The small molecule below binds the protein below.
Small molecule (SMILES): CC[N+](CC)(CC)Cc1ccccc1

Sequence of chain 1.A:
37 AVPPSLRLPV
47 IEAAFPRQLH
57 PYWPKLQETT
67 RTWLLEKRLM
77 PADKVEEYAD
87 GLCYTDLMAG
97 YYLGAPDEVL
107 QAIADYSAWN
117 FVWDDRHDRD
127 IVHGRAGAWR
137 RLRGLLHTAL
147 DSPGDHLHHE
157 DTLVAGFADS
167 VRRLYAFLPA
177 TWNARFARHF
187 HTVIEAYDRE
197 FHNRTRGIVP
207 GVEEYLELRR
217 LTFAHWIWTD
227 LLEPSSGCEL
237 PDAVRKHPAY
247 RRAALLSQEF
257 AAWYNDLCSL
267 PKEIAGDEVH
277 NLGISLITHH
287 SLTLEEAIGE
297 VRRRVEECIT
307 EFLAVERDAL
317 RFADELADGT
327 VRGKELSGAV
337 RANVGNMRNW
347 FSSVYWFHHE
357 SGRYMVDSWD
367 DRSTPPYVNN

Binding-site contacts:
Ligand atom C1 contacts residue PHE219 of chain 1.A at 3.3 Å (hydrophobic).
Ligand atom C8 contacts residue PHE219 of chain 1.A at 4.3 Å (hydrophobic).
Ligand atom C6 contacts residue PHE219 of chain 1.A at 4.2 Å (hydrophobic).
Ligand atom C6 contacts residue LEU93 of chain 1.A at 4.2 Å (hydrophobic).
Ligand atom C2 contacts residue PHE353 of chain 1.A at 3.8 Å (hydrophobic).
Ligand atom C9 contacts residue TRP224 of chain 1.A at 4.3 Å (hydrophobic).
Ligand atom C5 contacts residue LEU93 of chain 1.A at 3.9 Å (hydrophobic).
Ligand atom C5 contacts residue VAL350 of chain 1.A at 3.6 Å (hydrophobic).
Ligand atom C2 contacts residue TYR360 of chain 1.A at 3.9 Å (hydrophobic).
Ligand atom C10 contacts residue PHE219 of chain 1.A at 3.8 Å (hydrophobic).
Ligand atom N contacts residue PHE219 of chain 1.A at 3.7 Å.
Ligand atom C2 contacts residue LEU93 of chain 1.A at 4.2 Å (hydrophobic).
Ligand atom C9 contacts residue POP1 of chain 1.E at 4.3 Å.
Ligand atom C3 contacts residue ASN261 of chain 1.A at 3.5 Å.
Ligand atom C7 contacts residue TRP224 of chain 1.A at 4.1 Å (hydrophobic).
Ligand atom C11 contacts residue ASN116 of chain 1.A at 3.1 Å.
Ligand atom C4 contacts residue PHE219 of chain 1.A at 3.2 Å (hydrophobic).
Ligand atom C10 contacts residue ASN116 of chain 1.A at 3.9 Å.
Ligand atom C7 contacts residue LEU93 of chain 1.A at 3.5 Å (hydrophobic).
Ligand atom C12 contacts residue PHE117 of chain 1.A at 4.3 Å (hydrophobic).
Ligand atom C12 contacts residue TYR193 of chain 1.A at 4.2 Å (hydrophobic).
Ligand atom C6 contacts residue TRP224 of chain 1.A at 4.2 Å (hydrophobic).
Ligand atom C12 contacts residue ASN116 of chain 1.A at 4.1 Å.
Ligand atom C5 contacts residue PHE219 of chain 1.A at 3.9 Å (hydrophobic).
Ligand atom C10 contacts residue TYR193 of chain 1.A at 4.2 Å (hydrophobic).
Ligand atom C9 contacts residue PHE219 of chain 1.A at 3.6 Å (hydrophobic).
Ligand atom C3 contacts residue PHE353 of chain 1.A at 3.5 Å (hydrophobic).
Ligand atom C10 contacts residue TRP224 of chain 1.A at 4.3 Å (hydrophobic).
Ligand atom C3 contacts residue TYR360 of chain 1.A at 2.9 Å (hydrophobic).
Ligand atom C8 contacts residue POP1 of chain 1.E at 4.0 Å.
Ligand atom C3 contacts residue HIS354 of chain 1.A at 3.4 Å.
Ligand atom C7 contacts residue MET94 of chain 1.A at 4.1 Å (hydrophobic).
Ligand atom C1 contacts residue POP1 of chain 1.E at 4.1 Å.
Ligand atom C11 contacts residue TYR193 of chain 1.A at 3.5 Å (hydrophobic).
Ligand atom C13 contacts residue PHE117 of chain 1.A at 3.8 Å (hydrophobic).
Ligand atom C5 contacts residue TRP346 of chain 1.A at 3.4 Å (hydrophobic).
Ligand atom C2 contacts residue PHE117 of chain 1.A at 3.4 Å (hydrophobic).
Ligand atom C13 contacts residue POP1 of chain 1.E at 3.7 Å.
Ligand atom C7 contacts residue PHE117 of chain 1.A at 3.3 Å (hydrophobic).
Ligand atom C10 contacts residue THR218 of chain 1.A at 3.9 Å.